Sequence of chain 1.B:
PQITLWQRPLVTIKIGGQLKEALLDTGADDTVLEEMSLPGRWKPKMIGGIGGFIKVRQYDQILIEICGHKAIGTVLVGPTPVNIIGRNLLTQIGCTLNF

A small-molecule ligand and the protein it binds are described below.
Small molecule (SMILES): COc1cc(CN2C(=O)N(Cc3ccc(O)c(OC)c3)N(C(=O)CCc3ccc(O)cc3)C[C@@H](O)[C@H]2Cc2ccccc2)ccc1O

Binding-site contacts:
Ligand atom C14 contacts residue VAL82 of chain 1.A at 3.5 Å (hydrophobic).
Ligand atom C44 contacts residue ILE50 of chain 1.A at 3.7 Å (hydrophobic).
Ligand atom C18 contacts residue ASP25 of chain 1.B at 3.6 Å.
Ligand atom C39 contacts residue GLY48 of chain 1.A at 3.4 Å.
Ligand atom C12 contacts residue ILE50 of chain 1.B at 3.3 Å (hydrophobic).
Ligand atom C29 contacts residue ASP29 of chain 1.A at 3.2 Å.
Ligand atom C25 contacts residue ALA28 of chain 1.A at 3.4 Å (hydrophobic).
Ligand atom C16 contacts residue ASP25 of chain 1.B at 3.0 Å.
Ligand atom C4 contacts residue GLY48 of chain 1.B at 3.6 Å.
Ligand atom O17 contacts residue ASP25 of chain 1.B at 2.9 Å (salt-bridge).
Ligand atom O26 contacts residue ASP30 of chain 1.A at 2.8 Å (salt-bridge).
Ligand atom O32 contacts residue ILE50 of chain 1.B at 3.0 Å (h-bond).
Ligand atom C1 contacts residue ASP29 of chain 1.B at 3.4 Å.
Ligand atom C42 contacts residue ARG8 of chain 1.B at 3.4 Å.
Ligand atom O32 contacts residue ILE50 of chain 1.A at 3.4 Å (h-bond).
Ligand atom O47 contacts residue ASP29 of chain 1.B at 3.2 Å (salt-bridge).
Ligand atom O32 contacts residue GLY49 of chain 1.B at 3.6 Å.
Ligand atom C11 contacts residue ILE50 of chain 1.B at 3.5 Å (hydrophobic).
Ligand atom C13 contacts residue VAL82 of chain 1.A at 3.5 Å (hydrophobic).
Ligand atom O2 contacts residue ASP29 of chain 1.B at 3.1 Å (salt-bridge).
Ligand atom C35 contacts residue GLY27 of chain 1.A at 3.5 Å.
Ligand atom C45 contacts residue ALA28 of chain 1.B at 3.5 Å (hydrophobic).
Ligand atom C12 contacts residue PRO81 of chain 1.A at 3.6 Å (hydrophobic).
Ligand atom O47 contacts residue ALA28 of chain 1.B at 3.6 Å.
Ligand atom O26 contacts residue ASP29 of chain 1.A at 3.2 Å (salt-bridge).
Ligand atom C12 contacts residue GLY49 of chain 1.B at 3.4 Å.
Ligand atom C36 contacts residue VAL82 of chain 1.B at 3.5 Å (hydrophobic).
Ligand atom O17 contacts residue ASP25 of chain 1.A at 2.5 Å (salt-bridge).
Ligand atom C18 contacts residue ASP25 of chain 1.A at 3.5 Å.
Ligand atom C6 contacts residue GLY49 of chain 1.B at 3.7 Å.
Ligand atom C24 contacts residue ALA28 of chain 1.A at 3.5 Å (hydrophobic).
Ligand atom O26 contacts residue ALA28 of chain 1.A at 3.4 Å.
Ligand atom O28 contacts residue ASP29 of chain 1.A at 3.1 Å (salt-bridge).
Ligand atom C16 contacts residue ASP25 of chain 1.A at 3.4 Å.
Ligand atom C38 contacts residue GLY48 of chain 1.A at 3.7 Å.
Ligand atom C9 contacts residue ASP25 of chain 1.A at 3.3 Å.
Ligand atom C30 contacts residue GLY48 of chain 1.A at 3.6 Å.
Ligand atom O17 contacts residue GLY27 of chain 1.B at 3.4 Å.
Ligand atom O47 contacts residue ASP30 of chain 1.B at 2.8 Å (salt-bridge).
Ligand atom C46 contacts residue ALA28 of chain 1.B at 3.5 Å (hydrophobic).

Sequence of chain 1.A:
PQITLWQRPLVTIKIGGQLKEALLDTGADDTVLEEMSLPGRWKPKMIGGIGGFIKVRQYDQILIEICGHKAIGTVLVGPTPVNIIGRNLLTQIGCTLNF